Sequence of chain 1.B:
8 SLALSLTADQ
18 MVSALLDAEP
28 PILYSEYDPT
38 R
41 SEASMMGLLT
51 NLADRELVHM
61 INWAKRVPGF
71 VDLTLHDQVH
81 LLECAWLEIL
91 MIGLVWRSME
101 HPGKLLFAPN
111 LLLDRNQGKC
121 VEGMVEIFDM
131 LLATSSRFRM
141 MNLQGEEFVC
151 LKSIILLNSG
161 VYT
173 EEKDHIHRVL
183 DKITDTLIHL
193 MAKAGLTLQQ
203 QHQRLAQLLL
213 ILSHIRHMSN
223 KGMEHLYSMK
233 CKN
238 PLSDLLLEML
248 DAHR

The protein below binds the small molecule below.
Small molecule (SMILES): CC[C@H](C)[C@H](NC(=O)[C@H](C)N)C(=O)N[C@@H](CC(C)C)C(=O)N[C@@H](C)C(=O)N[C@@H](C)C(=O)N[C@@H](CC(C)C)C(=O)N[C@@H](CC(C)C)C(=O)N[C@@H](CCC(N)=O)C(=O)N[C@H](C=O)CC(=O)O

Binding-site contacts:
Ligand atom C contacts residue LYS65 of chain 1.B at 3.5 Å.
Ligand atom CD contacts residue LEU75 of chain 1.B at 3.8 Å (hydrophobic).
Ligand atom CD1 contacts residue LEU242 of chain 1.B at 3.6 Å (hydrophobic).
Ligand atom CD2 contacts residue MET246 of chain 1.B at 4.0 Å (hydrophobic).
Ligand atom CD1 contacts residue ILE61 of chain 1.B at 3.6 Å (hydrophobic).
Ligand atom N contacts residue ILE61 of chain 1.B at 4.2 Å.
Ligand atom O contacts residue LYS65 of chain 1.B at 3.6 Å (salt-bridge).
Ligand atom N contacts residue GLU245 of chain 1.B at 3.8 Å.
Ligand atom NE2 contacts residue LEU75 of chain 1.B at 3.6 Å.
Ligand atom O contacts residue LYS65 of chain 1.B at 3.0 Å (salt-bridge).
Ligand atom CG contacts residue ILE61 of chain 1.B at 4.0 Å (hydrophobic).
Ligand atom N contacts residue LYS65 of chain 1.B at 4.1 Å.
Ligand atom CD1 contacts residue VAL79 of chain 1.B at 3.7 Å (hydrophobic).
Ligand atom CD2 contacts residue LEU82 of chain 1.B at 3.9 Å (hydrophobic).
Ligand atom CA contacts residue GLU245 of chain 1.B at 3.7 Å.
Ligand atom CB contacts residue GLU245 of chain 1.B at 4.1 Å.
Ligand atom CB contacts residue ILE61 of chain 1.B at 3.9 Å (hydrophobic).
Ligand atom C contacts residue LYS65 of chain 1.B at 3.6 Å.
Ligand atom CA contacts residue LYS65 of chain 1.B at 3.6 Å.
Ligand atom O contacts residue ILE61 of chain 1.B at 3.8 Å.
Ligand atom CD2 contacts residue GLN78 of chain 1.B at 4.1 Å.
Ligand atom CA contacts residue GLU245 of chain 1.B at 3.7 Å.
Ligand atom CB contacts residue LEU75 of chain 1.B at 4.1 Å (hydrophobic).
Ligand atom CG2 contacts residue LEU242 of chain 1.B at 3.7 Å (hydrophobic).
Ligand atom N contacts residue LYS65 of chain 1.B at 3.9 Å.
Ligand atom CB contacts residue LEU242 of chain 1.B at 3.9 Å (hydrophobic).
Ligand atom CD1 contacts residue GLN78 of chain 1.B at 4.1 Å.
Ligand atom CD2 contacts residue ILE61 of chain 1.B at 3.7 Å (hydrophobic).
Ligand atom C contacts residue ILE61 of chain 1.B at 4.0 Å (hydrophobic).
Ligand atom CD2 contacts residue VAL79 of chain 1.B at 3.6 Å (hydrophobic).
Ligand atom CD1 contacts residue MET246 of chain 1.B at 3.6 Å (hydrophobic).
Ligand atom C contacts residue GLU245 of chain 1.B at 3.7 Å.
Ligand atom N contacts residue GLU245 of chain 1.B at 2.9 Å (salt-bridge).
Ligand atom CD1 contacts residue GLU245 of chain 1.B at 4.0 Å.
Ligand atom CD1 contacts residue ASP241 of chain 1.B at 3.6 Å.
Ligand atom CB contacts residue GLU245 of chain 1.B at 3.5 Å.
Ligand atom CD2 contacts residue GLU83 of chain 1.B at 3.8 Å.
Ligand atom C contacts residue LYS65 of chain 1.B at 4.2 Å.
Ligand atom CG1 contacts residue GLU245 of chain 1.B at 3.4 Å.
Ligand atom CA contacts residue LEU75 of chain 1.B at 4.0 Å (hydrophobic).